Binding-site contacts:
Ligand atom C4 contacts residue TYR145 of chain 18.A at 3.6 Å (hydrophobic).
Ligand atom N5 contacts residue TYR145 of chain 18.A at 2.6 Å (h-bond).
Ligand atom O9 contacts residue ALA146 of chain 18.A at 3.3 Å.
Ligand atom C10 contacts residue TYR250 of chain 17.A at 2.8 Å (hydrophobic).
Ligand atom C11 contacts residue ARG143 of chain 18.A at 3.9 Å.
Ligand atom O4 contacts residue ASN251 of chain 17.A at 4.3 Å.
Ligand atom O8 contacts residue TYR145 of chain 18.A at 4.2 Å.
Ligand atom O1B contacts residue PRO252 of chain 17.A at 3.4 Å.
Ligand atom C5 contacts residue TYR250 of chain 17.A at 4.3 Å (hydrophobic).
Ligand atom C4 contacts residue PRO252 of chain 17.A at 4.3 Å (hydrophobic).
Ligand atom O1B contacts residue SER147 of chain 18.A at 2.7 Å (h-bond).
Ligand atom C1 contacts residue ALA146 of chain 18.A at 4.0 Å (hydrophobic).
Ligand atom O10 contacts residue TYR250 of chain 17.A at 2.2 Å (h-bond).
Ligand atom O4 contacts residue PRO252 of chain 17.A at 4.0 Å.
Ligand atom O4 contacts residue TYR250 of chain 17.A at 3.0 Å.
Ligand atom C6 contacts residue ALA146 of chain 18.A at 4.3 Å (hydrophobic).
Ligand atom C11 contacts residue TYR145 of chain 18.A at 3.7 Å (hydrophobic).
Ligand atom C9 contacts residue ALA146 of chain 18.A at 4.4 Å (hydrophobic).
Ligand atom C1 contacts residue PRO252 of chain 17.A at 4.1 Å (hydrophobic).
Ligand atom C4 contacts residue TYR250 of chain 17.A at 4.2 Å (hydrophobic).
Ligand atom O10 contacts residue ASN96 of chain 17.A at 4.2 Å.
Ligand atom O4 contacts residue TYR145 of chain 18.A at 4.2 Å.
Ligand atom O1B contacts residue ALA146 of chain 18.A at 4.3 Å.
Ligand atom C1 contacts residue SER147 of chain 18.A at 3.6 Å.
Ligand atom C8 contacts residue ALA146 of chain 18.A at 4.4 Å (hydrophobic).
Ligand atom C7 contacts residue TYR145 of chain 18.A at 3.9 Å (hydrophobic).
Ligand atom C8 contacts residue TYR145 of chain 18.A at 4.2 Å (hydrophobic).
Ligand atom C5 contacts residue TYR145 of chain 18.A at 3.3 Å (hydrophobic).
Ligand atom C10 contacts residue TYR145 of chain 18.A at 3.6 Å (hydrophobic).
Ligand atom O1A contacts residue ALA146 of chain 18.A at 3.2 Å.
Ligand atom O1A contacts residue SER147 of chain 18.A at 3.1 Å (h-bond).
Ligand atom C3 contacts residue PRO252 of chain 17.A at 4.4 Å (hydrophobic).
Ligand atom N5 contacts residue TYR250 of chain 17.A at 3.8 Å.
Ligand atom C6 contacts residue TYR145 of chain 18.A at 3.4 Å (hydrophobic).
Ligand atom C11 contacts residue TYR250 of chain 17.A at 3.0 Å (hydrophobic).

Sequence of chain 17.A:
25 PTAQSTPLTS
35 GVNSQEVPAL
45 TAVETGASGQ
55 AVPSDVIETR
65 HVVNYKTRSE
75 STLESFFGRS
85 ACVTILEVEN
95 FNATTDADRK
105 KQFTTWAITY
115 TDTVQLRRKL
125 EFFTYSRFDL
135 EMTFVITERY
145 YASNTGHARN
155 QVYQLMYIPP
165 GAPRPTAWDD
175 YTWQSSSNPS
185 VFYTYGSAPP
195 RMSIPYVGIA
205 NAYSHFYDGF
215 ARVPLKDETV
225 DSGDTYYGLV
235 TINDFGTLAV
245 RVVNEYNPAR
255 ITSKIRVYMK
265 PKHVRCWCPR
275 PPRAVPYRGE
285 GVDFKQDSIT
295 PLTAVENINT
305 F

This protein binds this small molecule.
Small molecule (SMILES): CC(=O)N[C@H]1[C@H]([C@H](O)[C@H](O)CO)O[C@@](O)(C(=O)O)C[C@@H]1O

Sequence of chain 18.A:
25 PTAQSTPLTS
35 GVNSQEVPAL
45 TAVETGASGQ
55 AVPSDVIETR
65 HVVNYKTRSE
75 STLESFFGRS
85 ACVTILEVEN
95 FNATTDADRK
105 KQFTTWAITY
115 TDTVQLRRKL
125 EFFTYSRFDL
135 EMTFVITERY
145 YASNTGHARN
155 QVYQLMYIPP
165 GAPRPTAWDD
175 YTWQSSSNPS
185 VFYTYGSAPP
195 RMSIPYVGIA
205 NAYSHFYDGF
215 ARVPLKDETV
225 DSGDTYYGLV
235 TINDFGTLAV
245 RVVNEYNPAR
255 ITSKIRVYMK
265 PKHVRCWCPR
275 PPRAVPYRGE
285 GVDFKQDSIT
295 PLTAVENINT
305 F